This protein binds this small molecule.
Small molecule (SMILES): CC(=O)N[C@H]1[C@H](O[C@H]2[C@H](O)[C@@H](NC(C)=O)CO[C@@H]2CO[C@@H]2O[C@@H](C)[C@@H](O)[C@@H](O)[C@@H]2O)O[C@H](CO)[C@@H](O)[C@@H]1O

Sequence of chain 5.A:
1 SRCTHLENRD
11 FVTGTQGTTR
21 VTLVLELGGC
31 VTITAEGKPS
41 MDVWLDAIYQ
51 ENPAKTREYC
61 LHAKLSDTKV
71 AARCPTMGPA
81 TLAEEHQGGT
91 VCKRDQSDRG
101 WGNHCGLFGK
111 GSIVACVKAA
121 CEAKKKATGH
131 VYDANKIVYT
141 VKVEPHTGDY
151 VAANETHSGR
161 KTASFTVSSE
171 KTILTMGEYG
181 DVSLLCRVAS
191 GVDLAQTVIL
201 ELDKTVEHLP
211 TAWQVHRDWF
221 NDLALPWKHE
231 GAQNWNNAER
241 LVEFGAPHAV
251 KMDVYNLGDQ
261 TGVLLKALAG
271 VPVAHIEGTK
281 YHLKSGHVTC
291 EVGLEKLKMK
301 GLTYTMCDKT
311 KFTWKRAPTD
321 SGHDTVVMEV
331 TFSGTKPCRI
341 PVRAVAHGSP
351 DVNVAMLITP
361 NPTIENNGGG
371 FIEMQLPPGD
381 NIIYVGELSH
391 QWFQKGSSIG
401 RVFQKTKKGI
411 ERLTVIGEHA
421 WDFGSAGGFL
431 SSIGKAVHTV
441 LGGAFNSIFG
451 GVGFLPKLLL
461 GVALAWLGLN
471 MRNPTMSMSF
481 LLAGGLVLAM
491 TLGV

Binding-site contacts:
Ligand atom C4 contacts residue HIS104 of chain 5.B at 4.5 Å.
Ligand atom O7 contacts residue ASN154 of chain 5.A at 3.4 Å (h-bond).
Ligand atom C6 contacts residue HIS104 of chain 5.B at 3.5 Å.
Ligand atom C6 contacts residue VAL250 of chain 5.B at 4.3 Å (hydrophobic).
Ligand atom C1 contacts residue HIS104 of chain 5.B at 3.7 Å.
Ligand atom O5 contacts residue HIS104 of chain 5.B at 3.1 Å.
Ligand atom C5 contacts residue HIS104 of chain 5.B at 3.2 Å.
Ligand atom C8 contacts residue HIS104 of chain 5.B at 4.5 Å.
Ligand atom C1 contacts residue ASN154 of chain 5.A at 1.4 Å.
Ligand atom C3 contacts residue ASN154 of chain 5.A at 3.8 Å.
Ligand atom C4 contacts residue ASN154 of chain 5.A at 4.2 Å.
Ligand atom C2 contacts residue ASN154 of chain 5.A at 2.4 Å.
Ligand atom C7 contacts residue ASN154 of chain 5.A at 3.4 Å.
Ligand atom C8 contacts residue ASN154 of chain 5.A at 3.7 Å.
Ligand atom C5 contacts residue ASN154 of chain 5.A at 3.6 Å.
Ligand atom N2 contacts residue ASN154 of chain 5.A at 2.9 Å (h-bond).
Ligand atom O5 contacts residue ASN154 of chain 5.A at 2.3 Å (h-bond).

Sequence of chain 5.B:
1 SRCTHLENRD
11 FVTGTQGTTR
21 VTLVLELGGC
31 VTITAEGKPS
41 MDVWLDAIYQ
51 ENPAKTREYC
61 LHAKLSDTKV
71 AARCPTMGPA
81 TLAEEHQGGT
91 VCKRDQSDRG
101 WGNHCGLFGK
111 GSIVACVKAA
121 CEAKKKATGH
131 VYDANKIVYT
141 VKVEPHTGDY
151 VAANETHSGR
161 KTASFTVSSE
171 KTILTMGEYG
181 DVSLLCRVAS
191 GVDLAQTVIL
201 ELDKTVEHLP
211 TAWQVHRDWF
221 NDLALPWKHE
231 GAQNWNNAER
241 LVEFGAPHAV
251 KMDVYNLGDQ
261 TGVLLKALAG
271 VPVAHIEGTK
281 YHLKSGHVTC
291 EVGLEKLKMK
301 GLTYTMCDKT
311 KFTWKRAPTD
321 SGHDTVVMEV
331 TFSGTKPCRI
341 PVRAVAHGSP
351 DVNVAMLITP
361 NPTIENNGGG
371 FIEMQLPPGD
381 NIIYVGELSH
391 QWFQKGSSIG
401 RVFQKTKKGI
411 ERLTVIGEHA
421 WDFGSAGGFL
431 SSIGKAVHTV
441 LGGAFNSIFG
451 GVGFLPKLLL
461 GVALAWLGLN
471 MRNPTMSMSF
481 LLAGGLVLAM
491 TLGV